Sequence of chain 1.A:
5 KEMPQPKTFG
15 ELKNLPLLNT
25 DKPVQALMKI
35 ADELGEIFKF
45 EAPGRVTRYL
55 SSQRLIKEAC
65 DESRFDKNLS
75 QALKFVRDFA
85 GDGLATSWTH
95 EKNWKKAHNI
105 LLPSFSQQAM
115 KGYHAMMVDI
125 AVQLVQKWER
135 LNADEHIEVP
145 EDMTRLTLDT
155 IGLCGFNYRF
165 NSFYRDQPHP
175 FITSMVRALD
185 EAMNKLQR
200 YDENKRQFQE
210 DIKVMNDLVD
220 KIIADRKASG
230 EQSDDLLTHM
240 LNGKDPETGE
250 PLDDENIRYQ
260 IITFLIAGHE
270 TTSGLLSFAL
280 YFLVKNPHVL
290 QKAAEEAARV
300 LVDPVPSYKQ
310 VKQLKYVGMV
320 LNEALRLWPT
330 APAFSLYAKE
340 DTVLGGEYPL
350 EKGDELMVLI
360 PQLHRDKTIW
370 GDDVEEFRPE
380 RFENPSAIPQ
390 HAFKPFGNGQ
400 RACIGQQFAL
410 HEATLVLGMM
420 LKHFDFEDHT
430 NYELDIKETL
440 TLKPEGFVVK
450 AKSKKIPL

A protein and the small-molecule ligand that binds it are described below.
Small molecule (SMILES): O=C(CCCCCn1ccnc1)N[C@@H](Cc1ccc(C(F)(F)F)cc1)C(=O)N[C@@H](Cc1ccc(O)cc1)C(=O)O

Binding-site contacts:
Ligand atom OXT contacts residue GLN75 of chain 1.A at 3.4 Å (h-bond).
Ligand atom CD1 contacts residue TYR53 of chain 1.A at 3.4 Å (hydrophobic).
Ligand atom CE2 contacts residue ARG49 of chain 1.A at 3.5 Å.
Ligand atom OXT contacts residue ALA76 of chain 1.A at 2.7 Å (h-bond).
Ligand atom CE2 contacts residue PRO27 of chain 1.A at 3.6 Å (hydrophobic).
Ligand atom F20 contacts residue GLN191 of chain 1.A at 3.3 Å.
Ligand atom C13 contacts residue GLN191 of chain 1.A at 3.7 Å.
Ligand atom CD1 contacts residue ARG49 of chain 1.A at 3.7 Å.
Ligand atom O contacts residue MET356 of chain 1.A at 3.7 Å.
Ligand atom OH contacts residue ALA46 of chain 1.A at 3.3 Å.
Ligand atom CD2 contacts residue LEU22 of chain 1.A at 3.5 Å (hydrophobic).
Ligand atom F19 contacts residue GLN191 of chain 1.A at 3.7 Å.
Ligand atom F21 contacts residue PRO27 of chain 1.A at 3.4 Å.
Ligand atom CE2 contacts residue LEU22 of chain 1.A at 3.7 Å (hydrophobic).
Ligand atom CE1 contacts residue PRO27 of chain 1.A at 3.5 Å (hydrophobic).
Ligand atom C33 contacts residue ALA330 of chain 1.A at 3.7 Å (hydrophobic).
Ligand atom F21 contacts residue LEU22 of chain 1.A at 3.0 Å.
Ligand atom C28 contacts residue LEU439 of chain 1.A at 3.7 Å (hydrophobic).
Ligand atom F20 contacts residue LEU190 of chain 1.A at 3.5 Å.
Ligand atom CZ contacts residue PRO27 of chain 1.A at 3.5 Å (hydrophobic).
Ligand atom O contacts residue GLN75 of chain 1.A at 2.9 Å (h-bond).
Ligand atom C contacts residue SER74 of chain 1.A at 3.6 Å.
Ligand atom O26 contacts residue ALA332 of chain 1.A at 3.6 Å.
Ligand atom O contacts residue TYR53 of chain 1.A at 2.7 Å (h-bond).
Ligand atom CZ contacts residue ARG49 of chain 1.A at 3.3 Å.
Ligand atom O contacts residue ARG49 of chain 1.A at 3.1 Å (salt-bridge).
Ligand atom F21 contacts residue GLN191 of chain 1.A at 3.3 Å.
Ligand atom OXT contacts residue SER74 of chain 1.A at 3.5 Å.
Ligand atom CD2 contacts residue ARG49 of chain 1.A at 3.7 Å.
Ligand atom C27 contacts residue ALA332 of chain 1.A at 3.5 Å (hydrophobic).
Ligand atom OH contacts residue ARG49 of chain 1.A at 3.4 Å.
Ligand atom F19 contacts residue LEU190 of chain 1.A at 3.1 Å.
Ligand atom CB contacts residue VAL28 of chain 1.A at 3.4 Å (hydrophobic).
Ligand atom O26 contacts residue MET356 of chain 1.A at 3.7 Å.
Ligand atom F20 contacts residue MET187 of chain 1.A at 3.6 Å.
Ligand atom C contacts residue GLN75 of chain 1.A at 3.5 Å.
Ligand atom C contacts residue ALA76 of chain 1.A at 3.7 Å (hydrophobic).
Ligand atom CE1 contacts residue ARG49 of chain 1.A at 3.5 Å.
Ligand atom CG contacts residue LEU22 of chain 1.A at 3.6 Å (hydrophobic).
Ligand atom O contacts residue SER74 of chain 1.A at 3.4 Å.